Binding-site contacts:
Ligand atom C1 contacts residue GLU56 of chain 2.B at 3.9 Å.
Ligand atom O7 contacts residue SER37 of chain 2.D at 3.9 Å.
Ligand atom O8 contacts residue GLU56 of chain 2.B at 2.8 Å (salt-bridge).
Ligand atom O9 contacts residue ASP12 of chain 2.B at 3.1 Å (salt-bridge).
Ligand atom C3 contacts residue LEU68 of chain 2.D at 3.9 Å (hydrophobic).
Ligand atom C1 contacts residue LYS67 of chain 2.D at 3.7 Å.
Ligand atom C6 contacts residue GLU56 of chain 2.B at 3.4 Å.
Ligand atom O1B contacts residue GLU56 of chain 2.B at 3.9 Å.
Ligand atom C1 contacts residue LEU68 of chain 2.D at 3.9 Å (hydrophobic).
Ligand atom O9 contacts residue THR54 of chain 2.B at 3.8 Å.
Ligand atom C1 contacts residue ARG64 of chain 2.D at 3.4 Å.
Ligand atom O8 contacts residue VN41 of chain 2.P at 4.1 Å.
Ligand atom C8 contacts residue THR34 of chain 2.D at 4.0 Å.
Ligand atom O1B contacts residue ARG64 of chain 2.D at 2.8 Å (salt-bridge).
Ligand atom O6 contacts residue GLU56 of chain 2.B at 3.2 Å (salt-bridge).
Ligand atom O2 contacts residue LYS67 of chain 2.D at 3.1 Å (salt-bridge).
Ligand atom C2 contacts residue GLU56 of chain 2.B at 3.3 Å.
Ligand atom C7 contacts residue GLU56 of chain 2.B at 3.9 Å.
Ligand atom O1A contacts residue MET20 of chain 2.B at 3.6 Å.
Ligand atom O2 contacts residue GLU56 of chain 2.B at 2.5 Å (salt-bridge).
Ligand atom O9 contacts residue VN41 of chain 2.P at 2.1 Å.
Ligand atom O1A contacts residue ARG64 of chain 2.D at 2.9 Å (salt-bridge).
Ligand atom C1 contacts residue MET20 of chain 2.B at 3.8 Å (hydrophobic).
Ligand atom O9 contacts residue GLU56 of chain 2.B at 3.6 Å.
Ligand atom O6 contacts residue SER37 of chain 2.D at 3.9 Å.
Ligand atom O1A contacts residue LEU68 of chain 2.D at 4.0 Å.
Ligand atom C1 contacts residue THR34 of chain 2.D at 3.9 Å.
Ligand atom C9 contacts residue VN41 of chain 2.P at 2.8 Å.
Ligand atom O1B contacts residue MET20 of chain 2.B at 3.3 Å (h-bond).
Ligand atom O1A contacts residue THR34 of chain 2.D at 3.0 Å (h-bond).
Ligand atom O6 contacts residue THR34 of chain 2.D at 3.3 Å (h-bond).
Ligand atom C3 contacts residue SER37 of chain 2.D at 3.8 Å.
Ligand atom O8 contacts residue GLY55 of chain 2.B at 3.6 Å.
Ligand atom O1A contacts residue SER37 of chain 2.D at 3.8 Å.
Ligand atom C8 contacts residue GLU56 of chain 2.B at 3.0 Å.
Ligand atom O1B contacts residue LYS67 of chain 2.D at 2.8 Å (salt-bridge).
Ligand atom O7 contacts residue THR34 of chain 2.D at 3.0 Å (h-bond).
Ligand atom C2 contacts residue LYS67 of chain 2.D at 4.0 Å.
Ligand atom C5 contacts residue SER37 of chain 2.D at 3.8 Å.
Ligand atom C7 contacts residue THR34 of chain 2.D at 3.9 Å.

A protein and the small-molecule ligand that binds it are described below.
Small molecule (SMILES): CC(=O)N[C@H]1[C@H]([C@H](O)[C@H](O)CO)O[C@](O)(C(=O)O)C[C@@H]1O

Sequence of chain 2.B:
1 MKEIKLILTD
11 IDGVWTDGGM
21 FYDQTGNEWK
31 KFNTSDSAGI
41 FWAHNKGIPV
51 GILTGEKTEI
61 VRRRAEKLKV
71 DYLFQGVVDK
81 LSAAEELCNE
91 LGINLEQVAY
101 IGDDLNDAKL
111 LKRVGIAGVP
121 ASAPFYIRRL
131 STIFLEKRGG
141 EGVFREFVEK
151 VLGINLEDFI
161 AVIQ

Sequence of chain 2.D:
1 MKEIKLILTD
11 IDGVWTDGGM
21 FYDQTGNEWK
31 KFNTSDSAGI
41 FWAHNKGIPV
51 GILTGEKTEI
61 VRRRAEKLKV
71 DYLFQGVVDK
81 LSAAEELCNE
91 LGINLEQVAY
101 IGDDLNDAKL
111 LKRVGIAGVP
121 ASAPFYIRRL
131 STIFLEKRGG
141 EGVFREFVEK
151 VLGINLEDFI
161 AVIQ